Sequence of chain 33.C:
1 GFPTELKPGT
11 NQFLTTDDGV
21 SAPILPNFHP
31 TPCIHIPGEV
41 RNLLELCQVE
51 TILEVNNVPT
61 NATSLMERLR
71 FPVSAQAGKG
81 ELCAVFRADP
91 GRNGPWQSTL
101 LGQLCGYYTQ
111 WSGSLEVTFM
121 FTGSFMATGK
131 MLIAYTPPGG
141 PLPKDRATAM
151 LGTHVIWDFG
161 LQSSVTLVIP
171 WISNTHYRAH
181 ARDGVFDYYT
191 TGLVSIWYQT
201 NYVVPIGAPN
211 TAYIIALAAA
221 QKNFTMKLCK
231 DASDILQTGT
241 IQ

Binding-site contacts:
Ligand atom CAG contacts residue THR114 of chain 33.A at 3.9 Å.
Ligand atom CAL contacts residue PHE135 of chain 33.A at 3.7 Å (hydrophobic).
Ligand atom CAG contacts residue ASP112 of chain 33.A at 3.5 Å.
Ligand atom CAF contacts residue GLN202 of chain 33.A at 3.6 Å.
Ligand atom CAD contacts residue ASN228 of chain 33.A at 3.5 Å.
Ligand atom CAL contacts residue ILE111 of chain 33.A at 3.5 Å (hydrophobic).
Ligand atom CAK contacts residue MET195 of chain 33.A at 3.8 Å (hydrophobic).
Ligand atom CAV contacts residue VAL192 of chain 33.A at 3.9 Å (hydrophobic).
Ligand atom OAB contacts residue ILE113 of chain 33.A at 3.3 Å (h-bond).
Ligand atom CAI contacts residue PHE155 of chain 33.A at 3.5 Å (hydrophobic).
Ligand atom CAK contacts residue PHE155 of chain 33.A at 3.5 Å (hydrophobic).
Ligand atom OAS contacts residue MET195 of chain 33.A at 3.1 Å.
Ligand atom CAW contacts residue TRP203 of chain 33.A at 3.4 Å (hydrophobic).
Ligand atom CAT contacts residue TRP203 of chain 33.A at 3.4 Å (hydrophobic).
Ligand atom CAQ contacts residue ASN228 of chain 33.A at 3.6 Å.
Ligand atom CAJ contacts residue PHE135 of chain 33.A at 3.8 Å (hydrophobic).
Ligand atom NAZ contacts residue ASN228 of chain 33.A at 3.9 Å.
Ligand atom CAH contacts residue VAL192 of chain 33.A at 3.9 Å (hydrophobic).
Ligand atom CAG contacts residue TRP203 of chain 33.A at 3.9 Å (hydrophobic).
Ligand atom CAV contacts residue MET195 of chain 33.A at 3.9 Å (hydrophobic).
Ligand atom CAI contacts residue ILE24 of chain 33.C at 3.7 Å (hydrophobic).
Ligand atom NAZ contacts residue TRP203 of chain 33.A at 3.2 Å.
Ligand atom CAQ contacts residue TRP203 of chain 33.A at 3.4 Å (hydrophobic).
Ligand atom CAE contacts residue THR114 of chain 33.A at 3.5 Å.
Ligand atom CAE contacts residue ASP112 of chain 33.A at 3.6 Å.
Ligand atom CAD contacts residue GLN202 of chain 33.A at 3.6 Å.
Ligand atom CAX contacts residue ILE111 of chain 33.A at 3.9 Å (hydrophobic).
Ligand atom OAB contacts residue ASP112 of chain 33.A at 3.6 Å.
Ligand atom NAY contacts residue TRP203 of chain 33.A at 3.7 Å.
Ligand atom CAV contacts residue ILE111 of chain 33.A at 3.9 Å (hydrophobic).
Ligand atom CAF contacts residue TRP203 of chain 33.A at 3.6 Å (hydrophobic).
Ligand atom OAB contacts residue TRP203 of chain 33.A at 3.7 Å.
Ligand atom CAQ contacts residue TYR201 of chain 33.A at 3.7 Å (hydrophobic).
Ligand atom CAA contacts residue PHE135 of chain 33.A at 3.8 Å (hydrophobic).
Ligand atom CAF contacts residue ASN228 of chain 33.A at 3.2 Å.
Ligand atom CAW contacts residue ASN228 of chain 33.A at 3.7 Å.
Ligand atom CAP contacts residue TYR201 of chain 33.A at 3.5 Å (hydrophobic).
Ligand atom CAM contacts residue ILE111 of chain 33.A at 3.6 Å (hydrophobic).
Ligand atom OAS contacts residue VAL192 of chain 33.A at 3.9 Å.
Ligand atom CAM contacts residue MET195 of chain 33.A at 4.0 Å (hydrophobic).

This small molecule binds to this protein.
Small molecule (SMILES): C[C@H](CCOc1ccc(I)cc1)CCN1CCN(c2ccncc2)C1=O

Sequence of chain 33.A:
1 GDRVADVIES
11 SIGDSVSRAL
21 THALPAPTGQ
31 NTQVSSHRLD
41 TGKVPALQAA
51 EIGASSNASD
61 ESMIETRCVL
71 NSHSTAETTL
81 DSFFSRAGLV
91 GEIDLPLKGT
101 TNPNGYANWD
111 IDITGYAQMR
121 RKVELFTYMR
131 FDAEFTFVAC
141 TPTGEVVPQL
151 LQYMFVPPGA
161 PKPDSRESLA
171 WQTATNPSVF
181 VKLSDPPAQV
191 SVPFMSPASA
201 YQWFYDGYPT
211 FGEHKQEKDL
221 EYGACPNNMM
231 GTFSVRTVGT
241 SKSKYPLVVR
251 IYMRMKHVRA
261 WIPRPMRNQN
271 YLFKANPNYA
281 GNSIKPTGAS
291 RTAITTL